A protein and the small-molecule ligand that binds it are described below.
Small molecule (SMILES): O=c1ccn([C@@H]2O[C@H](CO[P](=O)(O)O[P](=O)(O)O[C@H]3O[C@H](CO)[C@@H](O)[C@H](O)[C@H]3F)[C@@H](O)[C@H]2O)c(=O)[nH]1

Sequence of chain 1.B:
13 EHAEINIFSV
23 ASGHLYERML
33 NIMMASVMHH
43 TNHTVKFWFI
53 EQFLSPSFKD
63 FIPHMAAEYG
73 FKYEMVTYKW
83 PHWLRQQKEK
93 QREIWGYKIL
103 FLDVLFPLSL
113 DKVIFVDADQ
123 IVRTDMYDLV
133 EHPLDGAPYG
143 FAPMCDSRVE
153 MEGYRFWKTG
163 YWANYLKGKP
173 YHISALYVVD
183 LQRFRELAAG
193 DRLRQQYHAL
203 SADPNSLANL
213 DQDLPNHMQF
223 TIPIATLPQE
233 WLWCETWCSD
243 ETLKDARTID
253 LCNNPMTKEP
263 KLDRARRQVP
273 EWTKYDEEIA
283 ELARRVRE

Binding-site contacts:
Ligand atom O2A contacts residue LYS263 of chain 1.B at 2.7 Å (salt-bridge).
Ligand atom C6' contacts residue TYR28 of chain 1.B at 3.4 Å (hydrophobic).
Ligand atom C7' contacts residue SER24 of chain 1.B at 3.4 Å.
Ligand atom F1 contacts residue ASP252 of chain 1.B at 2.8 Å.
Ligand atom N1 contacts residue TYR28 of chain 1.B at 3.5 Å.
Ligand atom O6' contacts residue SER24 of chain 1.B at 3.3 Å (h-bond).
Ligand atom O2B contacts residue ASP121 of chain 1.B at 3.3 Å (salt-bridge).
Ligand atom O3 contacts residue ALA177 of chain 1.B at 3.4 Å.
Ligand atom O6 contacts residue ASN211 of chain 1.B at 3.1 Å (h-bond).
Ligand atom C9' contacts residue TYR28 of chain 1.B at 3.5 Å (hydrophobic).
Ligand atom N3 contacts residue SER24 of chain 1.B at 2.6 Å (h-bond).
Ligand atom C8' contacts residue TYR28 of chain 1.B at 3.6 Å (hydrophobic).
Ligand atom C4 contacts residue SER176 of chain 1.B at 3.7 Å.
Ligand atom F1 contacts residue CA1 of chain 1.J at 2.7 Å.
Ligand atom O3A contacts residue ASN255 of chain 1.B at 3.3 Å (h-bond).
Ligand atom C6' contacts residue SER24 of chain 1.B at 3.4 Å.
Ligand atom O2A contacts residue TYR28 of chain 1.B at 2.6 Å (h-bond).
Ligand atom O4 contacts residue TRP97 of chain 1.B at 3.2 Å (h-bond).
Ligand atom O2B contacts residue LYS263 of chain 1.B at 3.0 Å (salt-bridge).
Ligand atom O2B contacts residue LEU253 of chain 1.B at 3.5 Å (h-bond).
Ligand atom C3' contacts residue GLN93 of chain 1.B at 3.3 Å.
Ligand atom O1B contacts residue CYS254 of chain 1.B at 3.2 Å.
Ligand atom C4 contacts residue ASP213 of chain 1.B at 3.4 Å.
Ligand atom O4 contacts residue LYS100 of chain 1.B at 3.6 Å (salt-bridge).
Ligand atom O1B contacts residue ASN255 of chain 1.B at 2.8 Å (h-bond).
Ligand atom O2' contacts residue GLN93 of chain 1.B at 3.5 Å (h-bond).
Ligand atom N3 contacts residue TYR28 of chain 1.B at 3.2 Å.
Ligand atom C3 contacts residue ASP119 of chain 1.B at 3.4 Å.
Ligand atom O2B contacts residue CYS254 of chain 1.B at 3.4 Å.
Ligand atom O4' contacts residue TYR28 of chain 1.B at 2.8 Å (h-bond).
Ligand atom F1 contacts residue ASP119 of chain 1.B at 3.2 Å.
Ligand atom O3 contacts residue LYS100 of chain 1.B at 3.4 Å (salt-bridge).
Ligand atom O4 contacts residue ASP213 of chain 1.B at 2.7 Å (salt-bridge).
Ligand atom C6 contacts residue ASP213 of chain 1.B at 3.6 Å.
Ligand atom O7' contacts residue SER24 of chain 1.B at 2.9 Å (h-bond).
Ligand atom C2' contacts residue GLN93 of chain 1.B at 3.4 Å.
Ligand atom C7' contacts residue TYR28 of chain 1.B at 3.4 Å (hydrophobic).
Ligand atom O3 contacts residue ASP119 of chain 1.B at 2.6 Å (salt-bridge).
Ligand atom O7' contacts residue TYR28 of chain 1.B at 3.3 Å.
Ligand atom O2B contacts residue CA1 of chain 1.J at 2.6 Å.